This protein binds this small molecule.
Small molecule (SMILES): C[C@H](CS)C(=O)N[C@@H](C(=O)O)c1ccc(O)cc1

Binding-site contacts:
Ligand atom O18 contacts residue HIS209 of chain 1.B at 3.3 Å.
Ligand atom O18 contacts residue ZN1 of chain 1.J at 3.6 Å.
Ligand atom C04 contacts residue TYR36 of chain 1.B at 3.4 Å (hydrophobic).
Ligand atom S14 contacts residue HIS148 of chain 1.B at 3.3 Å (h-bond).
Ligand atom C06 contacts residue TYR36 of chain 1.B at 3.7 Å (hydrophobic).
Ligand atom C01 contacts residue ASN179 of chain 1.B at 3.9 Å.
Ligand atom C05 contacts residue TYR36 of chain 1.B at 3.5 Å (hydrophobic).
Ligand atom S14 contacts residue ASP87 of chain 1.B at 3.4 Å (salt-bridge).
Ligand atom C04 contacts residue ARG174 of chain 1.B at 3.7 Å.
Ligand atom C13 contacts residue ASP87 of chain 1.B at 3.4 Å.
Ligand atom C07 contacts residue ARG174 of chain 1.B at 3.7 Å.
Ligand atom S14 contacts residue ZN1 of chain 1.J at 2.3 Å.
Ligand atom C03 contacts residue TYR36 of chain 1.B at 3.7 Å (hydrophobic).
Ligand atom O17 contacts residue ASN179 of chain 1.B at 2.8 Å (h-bond).
Ligand atom C06 contacts residue ARG174 of chain 1.B at 3.6 Å.
Ligand atom O18 contacts residue ARG174 of chain 1.B at 3.9 Å.
Ligand atom O11 contacts residue ASN179 of chain 1.B at 3.1 Å (h-bond).
Ligand atom C07 contacts residue HIS209 of chain 1.B at 3.5 Å.
Ligand atom C13 contacts residue ASN179 of chain 1.B at 3.9 Å.
Ligand atom C03 contacts residue ARG174 of chain 1.B at 3.5 Å.
Ligand atom O08 contacts residue TYR36 of chain 1.B at 3.9 Å.
Ligand atom C05 contacts residue ARG174 of chain 1.B at 3.4 Å.
Ligand atom C12 contacts residue ZN1 of chain 1.J at 3.7 Å.
Ligand atom S14 contacts residue HIS209 of chain 1.B at 3.8 Å.
Ligand atom S14 contacts residue ZN1 of chain 1.I at 2.3 Å.
Ligand atom C06 contacts residue HIS209 of chain 1.B at 3.8 Å.
Ligand atom C16 contacts residue ASN179 of chain 1.B at 3.6 Å.
Ligand atom C13 contacts residue ZN1 of chain 1.J at 3.4 Å.
Ligand atom C12 contacts residue ASP87 of chain 1.B at 3.8 Å.
Ligand atom C16 contacts residue ARG174 of chain 1.B at 3.5 Å.
Ligand atom O17 contacts residue GLY178 of chain 1.B at 3.7 Å.
Ligand atom C15 contacts residue TRP56 of chain 1.B at 3.4 Å (hydrophobic).
Ligand atom O17 contacts residue ARG174 of chain 1.B at 2.9 Å (salt-bridge).
Ligand atom C13 contacts residue HIS85 of chain 1.B at 3.8 Å.
Ligand atom S14 contacts residue HIS85 of chain 1.B at 3.6 Å.
Ligand atom C02 contacts residue ARG174 of chain 1.B at 3.6 Å.
Ligand atom C13 contacts residue ZN1 of chain 1.I at 3.3 Å.
Ligand atom O18 contacts residue HIS148 of chain 1.B at 3.8 Å.
Ligand atom N09 contacts residue HIS209 of chain 1.B at 3.5 Å (h-bond).
Ligand atom O08 contacts residue ARG174 of chain 1.B at 3.5 Å.

Sequence of chain 1.B:
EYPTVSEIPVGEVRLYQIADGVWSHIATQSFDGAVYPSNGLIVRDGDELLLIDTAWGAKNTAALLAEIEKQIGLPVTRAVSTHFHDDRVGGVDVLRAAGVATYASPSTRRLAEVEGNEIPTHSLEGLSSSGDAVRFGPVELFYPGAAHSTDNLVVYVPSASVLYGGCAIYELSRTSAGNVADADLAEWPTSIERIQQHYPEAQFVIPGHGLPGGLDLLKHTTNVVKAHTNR